Binding-site contacts:
Ligand atom C4 contacts residue SER803 of chain 1.B at 4.5 Å.
Ligand atom O6 contacts residue GLN804 of chain 1.B at 4.0 Å.
Ligand atom N2 contacts residue ASN801 of chain 1.B at 2.9 Å (h-bond).
Ligand atom O5 contacts residue SER803 of chain 1.B at 3.3 Å (h-bond).
Ligand atom C5 contacts residue GLN804 of chain 1.B at 4.0 Å.
Ligand atom O5 contacts residue ASN801 of chain 1.B at 2.4 Å (h-bond).
Ligand atom C4 contacts residue ASN801 of chain 1.B at 4.2 Å.
Ligand atom C6 contacts residue SER803 of chain 1.B at 4.1 Å.
Ligand atom C2 contacts residue SER803 of chain 1.B at 4.5 Å.
Ligand atom C1 contacts residue SER803 of chain 1.B at 3.3 Å.
Ligand atom C5 contacts residue SER803 of chain 1.B at 3.3 Å.
Ligand atom C3 contacts residue SER803 of chain 1.B at 4.5 Å.
Ligand atom C1 contacts residue ASN801 of chain 1.B at 1.4 Å.
Ligand atom C2 contacts residue ASN801 of chain 1.B at 2.5 Å.
Ligand atom O7 contacts residue ASN801 of chain 1.B at 4.5 Å.
Ligand atom C5 contacts residue ASN801 of chain 1.B at 3.6 Å.
Ligand atom O6 contacts residue ASN801 of chain 1.B at 4.5 Å.
Ligand atom C6 contacts residue GLN804 of chain 1.B at 3.5 Å.
Ligand atom C3 contacts residue ASN801 of chain 1.B at 3.8 Å.
Ligand atom C8 contacts residue GLN804 of chain 1.B at 4.0 Å.
Ligand atom C7 contacts residue ASN801 of chain 1.B at 3.9 Å.

This small molecule binds to this protein.
Small molecule (SMILES): CC(=O)N[C@H]1[C@H](O[C@H]2[C@H](O)[C@@H](NC(C)=O)CO[C@@H]2CO)O[C@H](CO)[C@@H](O)[C@@H]1O

Sequence of chain 1.B:
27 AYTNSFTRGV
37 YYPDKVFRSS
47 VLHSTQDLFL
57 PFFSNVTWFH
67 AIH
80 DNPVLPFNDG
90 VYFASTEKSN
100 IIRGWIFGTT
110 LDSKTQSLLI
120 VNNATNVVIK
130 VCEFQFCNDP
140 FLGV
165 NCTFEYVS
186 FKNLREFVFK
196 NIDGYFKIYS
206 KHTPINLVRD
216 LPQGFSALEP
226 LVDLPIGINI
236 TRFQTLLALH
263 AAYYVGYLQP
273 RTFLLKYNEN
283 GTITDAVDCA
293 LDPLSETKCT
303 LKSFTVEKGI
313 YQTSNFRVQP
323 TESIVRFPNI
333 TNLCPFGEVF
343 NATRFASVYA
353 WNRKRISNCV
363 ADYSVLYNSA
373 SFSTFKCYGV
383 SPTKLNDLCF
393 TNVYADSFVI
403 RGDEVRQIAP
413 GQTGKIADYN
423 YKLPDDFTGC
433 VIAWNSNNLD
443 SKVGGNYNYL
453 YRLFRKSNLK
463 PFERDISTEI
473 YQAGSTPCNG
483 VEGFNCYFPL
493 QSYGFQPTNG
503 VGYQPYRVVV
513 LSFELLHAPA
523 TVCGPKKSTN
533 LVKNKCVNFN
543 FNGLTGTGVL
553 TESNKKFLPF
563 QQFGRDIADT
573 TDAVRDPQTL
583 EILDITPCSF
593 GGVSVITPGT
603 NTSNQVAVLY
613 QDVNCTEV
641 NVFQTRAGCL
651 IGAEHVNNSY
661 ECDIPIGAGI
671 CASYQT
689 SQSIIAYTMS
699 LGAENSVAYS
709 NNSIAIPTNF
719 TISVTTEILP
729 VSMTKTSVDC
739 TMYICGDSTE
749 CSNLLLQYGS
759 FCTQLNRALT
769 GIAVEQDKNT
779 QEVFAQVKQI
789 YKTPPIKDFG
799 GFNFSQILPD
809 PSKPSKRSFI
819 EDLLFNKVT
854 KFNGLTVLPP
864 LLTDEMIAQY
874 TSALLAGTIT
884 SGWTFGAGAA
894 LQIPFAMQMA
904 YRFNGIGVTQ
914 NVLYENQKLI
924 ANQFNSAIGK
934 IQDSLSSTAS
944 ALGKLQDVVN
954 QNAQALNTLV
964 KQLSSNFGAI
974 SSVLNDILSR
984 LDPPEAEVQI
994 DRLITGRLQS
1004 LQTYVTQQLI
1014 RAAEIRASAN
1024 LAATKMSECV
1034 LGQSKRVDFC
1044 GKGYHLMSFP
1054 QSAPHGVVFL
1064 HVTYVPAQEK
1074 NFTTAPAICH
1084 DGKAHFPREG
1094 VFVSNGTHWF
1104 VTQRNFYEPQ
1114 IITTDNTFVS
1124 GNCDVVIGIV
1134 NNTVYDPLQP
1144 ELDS